Binding-site contacts:
Ligand atom C1 contacts residue ASN220 of chain 1.A at 1.4 Å.
Ligand atom C2 contacts residue GLU34 of chain 1.A at 3.6 Å.
Ligand atom C3 contacts residue GLU34 of chain 1.A at 3.8 Å.
Ligand atom O7 contacts residue TYR218 of chain 1.A at 3.4 Å (h-bond).
Ligand atom C6 contacts residue TRP24 of chain 1.A at 4.2 Å (hydrophobic).
Ligand atom C3 contacts residue TRP24 of chain 1.A at 4.0 Å (hydrophobic).
Ligand atom N2 contacts residue ASN220 of chain 1.A at 2.8 Å (h-bond).
Ligand atom C2 contacts residue TYR218 of chain 1.A at 3.9 Å (hydrophobic).
Ligand atom C5 contacts residue HIS105 of chain 1.A at 4.2 Å.
Ligand atom C6 contacts residue TRP112 of chain 1.A at 4.1 Å (hydrophobic).
Ligand atom C8 contacts residue TRP112 of chain 1.A at 4.2 Å (hydrophobic).
Ligand atom C5 contacts residue TRP24 of chain 1.A at 3.7 Å (hydrophobic).
Ligand atom C2 contacts residue ASN220 of chain 1.A at 2.3 Å.
Ligand atom C7 contacts residue GLU34 of chain 1.A at 3.6 Å.
Ligand atom C8 contacts residue GLU34 of chain 1.A at 3.5 Å.
Ligand atom O5 contacts residue ASN220 of chain 1.A at 2.3 Å (h-bond).
Ligand atom C6 contacts residue GLU34 of chain 1.A at 3.8 Å.
Ligand atom C5 contacts residue ASN220 of chain 1.A at 3.6 Å.
Ligand atom O7 contacts residue ASN220 of chain 1.A at 3.6 Å (h-bond).
Ligand atom O2 contacts residue TRP24 of chain 1.A at 4.0 Å.
Ligand atom C1 contacts residue GLU34 of chain 1.A at 3.8 Å.
Ligand atom O5 contacts residue HIS105 of chain 1.A at 3.6 Å.
Ligand atom N2 contacts residue GLU34 of chain 1.A at 2.7 Å (salt-bridge).
Ligand atom C1 contacts residue TRP24 of chain 1.A at 3.9 Å (hydrophobic).
Ligand atom C1 contacts residue TYR218 of chain 1.A at 4.1 Å (hydrophobic).
Ligand atom O6 contacts residue GLU34 of chain 1.A at 3.3 Å (salt-bridge).
Ligand atom O5 contacts residue TYR218 of chain 1.A at 4.0 Å.
Ligand atom C8 contacts residue ALA209 of chain 1.A at 3.6 Å (hydrophobic).
Ligand atom O3 contacts residue GLU34 of chain 1.A at 4.2 Å.
Ligand atom C6 contacts residue HIS105 of chain 1.A at 3.3 Å.
Ligand atom O6 contacts residue TRP24 of chain 1.A at 3.1 Å (h-bond).
Ligand atom C4 contacts residue ASN220 of chain 1.A at 4.1 Å.
Ligand atom O4 contacts residue GLU34 of chain 1.A at 4.2 Å.
Ligand atom O5 contacts residue TRP24 of chain 1.A at 4.1 Å.
Ligand atom O7 contacts residue GLU211 of chain 1.A at 3.1 Å (salt-bridge).
Ligand atom O6 contacts residue HIS105 of chain 1.A at 3.1 Å (h-bond).
Ligand atom C3 contacts residue ASN220 of chain 1.A at 3.7 Å.
Ligand atom C7 contacts residue ASN220 of chain 1.A at 3.4 Å.
Ligand atom O4 contacts residue TRP24 of chain 1.A at 3.3 Å.
Ligand atom C4 contacts residue TRP24 of chain 1.A at 3.9 Å (hydrophobic).

Sequence of chain 1.A:
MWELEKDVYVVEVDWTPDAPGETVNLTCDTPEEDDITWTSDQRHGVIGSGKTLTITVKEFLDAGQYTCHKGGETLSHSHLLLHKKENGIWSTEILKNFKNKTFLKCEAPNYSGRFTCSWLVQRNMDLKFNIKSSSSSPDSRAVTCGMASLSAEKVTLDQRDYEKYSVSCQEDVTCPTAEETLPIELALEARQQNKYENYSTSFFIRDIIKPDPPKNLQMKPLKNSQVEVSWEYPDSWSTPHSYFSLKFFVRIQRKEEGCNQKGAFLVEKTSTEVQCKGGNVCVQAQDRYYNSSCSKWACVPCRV

A small-molecule ligand and the protein it binds are described below.
Small molecule (SMILES): CC(=O)N[C@H]1[C@H](O[C@H]2[C@H](O)[C@@H](NC(C)=O)CO[C@@H]2CO)O[C@H](CO)[C@@H](O[C@@H]2O[C@H](CO)[C@@H](O)[C@H](O[C@H]3O[C@H](CO)[C@@H](O)[C@H](O)[C@@H]3O)[C@@H]2O)[C@@H]1O